Binding-site contacts:
Ligand atom O2 contacts residue ILE168 of chain 1.A at 3.0 Å (h-bond).
Ligand atom O6 contacts residue ARG120 of chain 1.A at 2.9 Å (salt-bridge).
Ligand atom O5 contacts residue ASN60 of chain 1.A at 3.1 Å (h-bond).
Ligand atom O6 contacts residue ILE168 of chain 1.A at 2.7 Å (h-bond).
Ligand atom O6 contacts residue GLN40 of chain 1.A at 2.8 Å (h-bond).
Ligand atom C6 contacts residue ILE168 of chain 1.A at 3.2 Å (hydrophobic).
Ligand atom O6 contacts residue PRO166 of chain 1.A at 3.1 Å (h-bond).
Ligand atom C3 contacts residue MAN1 of chain 1.C at 0.0 Å.
Ligand atom O2 contacts residue ASN121 of chain 1.A at 2.6 Å (h-bond).
Ligand atom C6 contacts residue MAN1 of chain 1.C at 0.1 Å.
Ligand atom C2 contacts residue MAN1 of chain 1.C at 0.2 Å.
Ligand atom O3 contacts residue ALA58 of chain 1.A at 3.3 Å.
Ligand atom O6 contacts residue TYR137 of chain 1.A at 2.7 Å (h-bond).
Ligand atom O2 contacts residue LYS54 of chain 1.A at 3.0 Å (salt-bridge).
Ligand atom O3 contacts residue SER124 of chain 1.A at 2.9 Å (h-bond).
Ligand atom O3 contacts residue MAN1 of chain 1.C at 0.0 Å (h-bond).
Ligand atom O2 contacts residue SER124 of chain 1.A at 3.0 Å (h-bond).
Ligand atom O3 contacts residue LYS65 of chain 1.A at 2.7 Å (salt-bridge).
Ligand atom O5 contacts residue MAN1 of chain 1.C at 0.1 Å (h-bond).
Ligand atom C1 contacts residue ARG120 of chain 1.A at 3.3 Å.
Ligand atom O5 contacts residue ARG160 of chain 1.A at 2.9 Å (salt-bridge).
Ligand atom C6 contacts residue GLN40 of chain 1.A at 3.3 Å.
Ligand atom O5 contacts residue LYS54 of chain 1.A at 2.9 Å (salt-bridge).
Ligand atom O2 contacts residue VAL163 of chain 1.A at 2.8 Å (h-bond).
Ligand atom O3 contacts residue ARG120 of chain 1.A at 3.0 Å (salt-bridge).
Ligand atom O6 contacts residue LYS54 of chain 1.A at 3.3 Å (salt-bridge).
Ligand atom C4 contacts residue MAN1 of chain 1.C at 0.0 Å.
Ligand atom O1 contacts residue MAN1 of chain 1.C at 1.2 Å.
Ligand atom C2 contacts residue GLN164 of chain 1.A at 3.3 Å.
Ligand atom O4 contacts residue MAN1 of chain 1.C at 0.0 Å (h-bond).
Ligand atom O6 contacts residue ALA123 of chain 1.A at 3.1 Å (h-bond).
Ligand atom O3 contacts residue VAL165 of chain 1.A at 3.0 Å (h-bond).
Ligand atom O6 contacts residue MAN1 of chain 1.C at 0.3 Å (h-bond).
Ligand atom O2 contacts residue MAN1 of chain 1.C at 0.2 Å (h-bond).
Ligand atom O2 contacts residue ALA58 of chain 1.A at 2.8 Å (h-bond).
Ligand atom C5 contacts residue MAN1 of chain 1.C at 0.1 Å.
Ligand atom O2 contacts residue ASN60 of chain 1.A at 2.9 Å (h-bond).
Ligand atom C1 contacts residue MAN1 of chain 1.C at 0.4 Å.
Ligand atom O6 contacts residue VAL165 of chain 1.A at 2.8 Å (h-bond).
Ligand atom O1 contacts residue ARG160 of chain 1.A at 3.1 Å (salt-bridge).

This small molecule binds to this protein.
Small molecule (SMILES): OC[C@H]1O[C@@H](O[C@H]2[C@H](O)[C@H](O)[C@H](O[C@H]3[C@H](O)[C@H](O)[C@H](O[C@H]4[C@H](O)[C@H](O)[C@H](O[C@H]5[C@H](O)[C@H](O)[C@H](O)O[C@@H]5CO)O[C@@H]4CO)O[C@@H]3CO)O[C@@H]2CO)[C@@H](O)[C@@H](O)[C@@H]1O

Sequence of chain 1.A:
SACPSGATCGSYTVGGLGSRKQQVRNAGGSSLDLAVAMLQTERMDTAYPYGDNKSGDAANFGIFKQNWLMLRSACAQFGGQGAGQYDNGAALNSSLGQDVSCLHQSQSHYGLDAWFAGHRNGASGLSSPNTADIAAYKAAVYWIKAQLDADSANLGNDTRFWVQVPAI